Sequence of chain 1.D:
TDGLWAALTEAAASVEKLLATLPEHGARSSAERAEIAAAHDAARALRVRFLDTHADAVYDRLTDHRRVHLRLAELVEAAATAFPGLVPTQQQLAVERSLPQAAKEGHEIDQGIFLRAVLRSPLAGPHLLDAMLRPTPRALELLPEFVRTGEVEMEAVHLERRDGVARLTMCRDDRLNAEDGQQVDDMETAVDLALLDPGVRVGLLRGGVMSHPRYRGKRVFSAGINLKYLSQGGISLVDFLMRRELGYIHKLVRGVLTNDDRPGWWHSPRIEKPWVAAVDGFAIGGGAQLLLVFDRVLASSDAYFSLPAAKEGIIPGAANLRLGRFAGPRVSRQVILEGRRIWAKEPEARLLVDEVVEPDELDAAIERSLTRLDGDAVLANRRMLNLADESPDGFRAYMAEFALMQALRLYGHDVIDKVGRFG

Binding-site contacts:
Ligand atom OAL contacts residue ARG254 of chain 1.D at 2.9 Å.
Ligand atom N1A contacts residue LEU237 of chain 1.D at 3.1 Å (h-bond).
Ligand atom OAK contacts residue ILE325 of chain 1.D at 3.3 Å (h-bond).
Ligand atom N1A contacts residue ASN236 of chain 1.D at 3.4 Å.
Ligand atom OAD contacts residue GLY295 of chain 1.D at 3.2 Å.
Ligand atom OAK contacts residue LEU251 of chain 1.D at 3.5 Å.
Ligand atom OAK contacts residue GLN416 of chain 1.D at 3.2 Å (h-bond).
Ligand atom O2' contacts residue LYS238 of chain 1.D at 3.4 Å (salt-bridge).
Ligand atom O8A contacts residue HIS222 of chain 1.D at 3.4 Å (h-bond).
Ligand atom N7A contacts residue ALA233 of chain 1.D at 3.4 Å.
Ligand atom NAA contacts residue OXY1 of chain 1.T at 2.9 Å (h-bond).
Ligand atom N6A contacts residue ALA233 of chain 1.D at 3.3 Å (h-bond).
Ligand atom O3' contacts residue HIS222 of chain 1.D at 3.3 Å (h-bond).
Ligand atom N1A contacts residue ILE235 of chain 1.D at 3.5 Å (h-bond).
Ligand atom C7P contacts residue PHE432 of chain 1.D at 3.6 Å (hydrophobic).
Ligand atom OAD contacts residue GLY234 of chain 1.D at 3.5 Å.
Ligand atom OAL contacts residue PHE250 of chain 1.D at 3.5 Å.
Ligand atom O5A contacts residue TYR225 of chain 1.D at 2.4 Å (h-bond).
Ligand atom N8P contacts residue PHE432 of chain 1.D at 3.4 Å.
Ligand atom N6A contacts residue ILE235 of chain 1.D at 2.7 Å (h-bond).
Ligand atom CAI contacts residue ARG254 of chain 1.D at 3.4 Å.
Ligand atom C12 contacts residue TYR225 of chain 1.D at 3.5 Å (hydrophobic).
Ligand atom O4' contacts residue LEU186 of chain 1.D at 3.6 Å.
Ligand atom OAK contacts residue GLY327 of chain 1.D at 3.1 Å (h-bond).
Ligand atom O2A contacts residue ARG224 of chain 1.D at 3.5 Å.
Ligand atom O3A contacts residue ARG224 of chain 1.D at 3.5 Å.
Ligand atom CAG contacts residue ILE324 of chain 1.D at 3.4 Å (hydrophobic).
Ligand atom C2A contacts residue ASN236 of chain 1.D at 3.4 Å.
Ligand atom CAG contacts residue ILE325 of chain 1.D at 3.5 Å (hydrophobic).
Ligand atom N4P contacts residue ALA233 of chain 1.D at 3.0 Å (h-bond).
Ligand atom C5' contacts residue HIS222 of chain 1.D at 3.6 Å.
Ligand atom CAJ contacts residue GLU189 of chain 1.D at 3.5 Å.
Ligand atom CAE contacts residue GLU189 of chain 1.D at 3.6 Å.
Ligand atom C6A contacts residue ILE235 of chain 1.D at 3.5 Å (hydrophobic).
Ligand atom C4A contacts residue PHE432 of chain 1.D at 3.5 Å (hydrophobic).
Ligand atom O4A contacts residue ARG224 of chain 1.D at 3.2 Å (salt-bridge).
Ligand atom OAL contacts residue GLU189 of chain 1.D at 2.6 Å (salt-bridge).
Ligand atom OAD contacts residue ILE235 of chain 1.D at 3.0 Å (h-bond).
Ligand atom O9A contacts residue LYS238 of chain 1.D at 2.4 Å (salt-bridge).
Ligand atom OAD contacts residue GLY296 of chain 1.D at 2.8 Å (h-bond).

This protein binds this small molecule.
Small molecule (SMILES): CC(C)(CO[P](=O)(O)O[P](=O)(O)OC[C@H]1O[C@@H](n2cnc3c(N)ncnc32)[C@H](O)[C@@H]1OP(=O)(O)O)[C@@H](O)C(=O)NCCC(=O)NCCNC(=O)Cc1cc(O)cc(O)c1